Binding-site contacts:
Ligand atom N6 contacts residue ARG93 of chain 1.A at 3.8 Å.
Ligand atom C16 contacts residue PRO147 of chain 1.B at 3.8 Å (hydrophobic).
Ligand atom C14 contacts residue SER110 of chain 1.A at 3.6 Å.
Ligand atom N6 contacts residue THR203 of chain 1.B at 3.8 Å.
Ligand atom C8 contacts residue ILE81 of chain 1.B at 3.5 Å (hydrophobic).
Ligand atom C5 contacts residue ILE81 of chain 1.B at 3.5 Å (hydrophobic).
Ligand atom N1 contacts residue GLN80 of chain 1.B at 3.4 Å.
Ligand atom C19 contacts residue GLU206 of chain 1.B at 3.7 Å.
Ligand atom C3 contacts residue THR88 of chain 1.A at 3.7 Å.
Ligand atom N4 contacts residue TYR145 of chain 1.B at 3.4 Å.
Ligand atom N3 contacts residue PRO147 of chain 1.B at 3.6 Å.
Ligand atom O1 contacts residue PHE91 of chain 1.A at 3.6 Å (h-bond).
Ligand atom C18 contacts residue TYR145 of chain 1.B at 3.7 Å (hydrophobic).
Ligand atom C13 contacts residue SER110 of chain 1.A at 3.5 Å.
Ligand atom C2 contacts residue TYR87 of chain 1.A at 3.6 Å (hydrophobic).
Ligand atom N2 contacts residue PHE91 of chain 1.A at 3.3 Å.
Ligand atom C6 contacts residue ILE81 of chain 1.B at 3.5 Å (hydrophobic).
Ligand atom C4 contacts residue PRO48 of chain 1.B at 3.8 Å (hydrophobic).
Ligand atom N2 contacts residue TYR87 of chain 1.A at 3.4 Å (h-bond).
Ligand atom N6 contacts residue PHE146 of chain 1.B at 3.6 Å.
Ligand atom C16 contacts residue SER110 of chain 1.A at 3.7 Å.
Ligand atom C7 contacts residue TYR87 of chain 1.A at 3.7 Å (hydrophobic).
Ligand atom C20 contacts residue PHE146 of chain 1.B at 3.7 Å (hydrophobic).
Ligand atom N4 contacts residue PHE146 of chain 1.B at 3.3 Å (h-bond).
Ligand atom C6 contacts residue GLN80 of chain 1.B at 3.7 Å.
Ligand atom C20 contacts residue GLU76 of chain 1.B at 3.7 Å.
Ligand atom N5 contacts residue GLU206 of chain 1.B at 2.8 Å (salt-bridge).
Ligand atom C1 contacts residue PHE84 of chain 1.B at 3.6 Å (hydrophobic).
Ligand atom C17 contacts residue SER110 of chain 1.A at 3.8 Å.
Ligand atom C17 contacts residue PRO147 of chain 1.B at 3.8 Å (hydrophobic).
Ligand atom C19 contacts residue PHE146 of chain 1.B at 3.7 Å (hydrophobic).
Ligand atom C11 contacts residue ILE111 of chain 1.A at 3.7 Å (hydrophobic).
Ligand atom N4 contacts residue GLU206 of chain 1.B at 3.7 Å.
Ligand atom N3 contacts residue SER110 of chain 1.A at 2.8 Å (h-bond).
Ligand atom O1 contacts residue TYR87 of chain 1.A at 3.5 Å (h-bond).
Ligand atom C15 contacts residue LEU113 of chain 1.A at 3.2 Å (hydrophobic).
Ligand atom C12 contacts residue GLN80 of chain 1.B at 3.5 Å.
Ligand atom N5 contacts residue PHE146 of chain 1.B at 3.8 Å.
Ligand atom C18 contacts residue SER110 of chain 1.A at 3.4 Å.
Ligand atom C18 contacts residue PHE146 of chain 1.B at 3.7 Å (hydrophobic).

The protein below binds the small molecule below.
Small molecule (SMILES): Cc1ccc(Cc2noc([C@H]3CC[C@H](Nc4ncnc5[nH]ncc45)C3)n2)cc1

Sequence of chain 1.A:
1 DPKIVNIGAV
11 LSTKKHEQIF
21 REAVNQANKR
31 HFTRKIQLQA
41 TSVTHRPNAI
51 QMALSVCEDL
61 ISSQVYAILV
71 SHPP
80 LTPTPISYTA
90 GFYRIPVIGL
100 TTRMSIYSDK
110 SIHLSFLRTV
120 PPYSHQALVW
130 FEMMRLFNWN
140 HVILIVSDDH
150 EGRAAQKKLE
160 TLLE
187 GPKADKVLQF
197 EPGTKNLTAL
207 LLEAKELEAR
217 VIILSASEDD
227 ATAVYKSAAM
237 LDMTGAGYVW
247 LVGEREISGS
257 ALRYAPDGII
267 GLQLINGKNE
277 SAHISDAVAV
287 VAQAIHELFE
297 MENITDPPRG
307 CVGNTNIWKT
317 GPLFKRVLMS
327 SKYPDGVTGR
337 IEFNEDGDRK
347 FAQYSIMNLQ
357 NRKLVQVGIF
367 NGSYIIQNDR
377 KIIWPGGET

Sequence of chain 1.B:
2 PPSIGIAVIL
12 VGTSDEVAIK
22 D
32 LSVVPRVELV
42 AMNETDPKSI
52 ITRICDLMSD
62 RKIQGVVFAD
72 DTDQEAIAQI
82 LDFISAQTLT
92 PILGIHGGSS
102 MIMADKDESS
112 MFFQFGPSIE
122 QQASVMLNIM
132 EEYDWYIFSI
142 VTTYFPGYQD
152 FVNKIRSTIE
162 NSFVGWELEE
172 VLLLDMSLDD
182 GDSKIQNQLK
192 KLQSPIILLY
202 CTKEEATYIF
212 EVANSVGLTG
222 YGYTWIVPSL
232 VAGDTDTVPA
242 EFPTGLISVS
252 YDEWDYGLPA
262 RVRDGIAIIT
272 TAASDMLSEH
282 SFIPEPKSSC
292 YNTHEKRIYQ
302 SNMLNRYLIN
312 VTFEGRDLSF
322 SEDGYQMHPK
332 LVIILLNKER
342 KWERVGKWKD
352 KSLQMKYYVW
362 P